A protein and the small-molecule ligand that binds it are described below.
Small molecule (SMILES): CC(=O)N[C@H]1[C@H](O[C@H]2[C@H](O)[C@@H](NC(C)=O)CO[C@@H]2CO)O[C@H](CO)[C@@H](O)[C@@H]1O

Sequence of chain 2.A:
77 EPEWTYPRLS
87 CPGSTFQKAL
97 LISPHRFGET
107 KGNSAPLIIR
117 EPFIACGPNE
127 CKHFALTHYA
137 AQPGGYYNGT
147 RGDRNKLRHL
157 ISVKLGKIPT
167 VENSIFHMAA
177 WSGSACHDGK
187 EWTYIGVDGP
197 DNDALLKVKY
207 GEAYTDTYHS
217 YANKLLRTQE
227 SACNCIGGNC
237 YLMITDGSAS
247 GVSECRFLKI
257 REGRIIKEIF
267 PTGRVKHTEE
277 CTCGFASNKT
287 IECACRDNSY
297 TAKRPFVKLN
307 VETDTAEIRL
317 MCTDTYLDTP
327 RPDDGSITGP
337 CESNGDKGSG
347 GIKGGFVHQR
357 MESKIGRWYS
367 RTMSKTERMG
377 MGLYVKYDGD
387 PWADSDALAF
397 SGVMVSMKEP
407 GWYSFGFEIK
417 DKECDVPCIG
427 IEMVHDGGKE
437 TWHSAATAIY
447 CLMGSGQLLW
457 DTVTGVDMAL

Binding-site contacts:
Ligand atom C3 contacts residue ASN284 of chain 2.A at 3.8 Å.
Ligand atom N2 contacts residue ARG84 of chain 2.A at 4.2 Å.
Ligand atom C8 contacts residue ASN284 of chain 2.A at 4.5 Å.
Ligand atom O7 contacts residue TYR82 of chain 2.A at 4.4 Å.
Ligand atom C5 contacts residue TYR82 of chain 2.A at 4.1 Å (hydrophobic).
Ligand atom C2 contacts residue PRO83 of chain 2.A at 3.7 Å (hydrophobic).
Ligand atom C7 contacts residue ASN284 of chain 2.A at 3.4 Å.
Ligand atom C1 contacts residue ASN284 of chain 2.A at 1.4 Å.
Ligand atom N2 contacts residue PRO83 of chain 2.A at 2.8 Å (h-bond).
Ligand atom C1 contacts residue PRO83 of chain 2.A at 3.9 Å (hydrophobic).
Ligand atom C8 contacts residue ARG84 of chain 2.A at 3.8 Å.
Ligand atom O7 contacts residue ASN284 of chain 2.A at 3.6 Å.
Ligand atom C4 contacts residue ASN284 of chain 2.A at 4.2 Å.
Ligand atom N2 contacts residue ASN284 of chain 2.A at 2.8 Å (h-bond).
Ligand atom C7 contacts residue PRO83 of chain 2.A at 3.7 Å (hydrophobic).
Ligand atom C6 contacts residue TYR82 of chain 2.A at 4.3 Å (hydrophobic).
Ligand atom C8 contacts residue TYR82 of chain 2.A at 3.8 Å (hydrophobic).
Ligand atom C5 contacts residue ASN284 of chain 2.A at 3.7 Å.
Ligand atom C8 contacts residue PRO83 of chain 2.A at 3.6 Å (hydrophobic).
Ligand atom C1 contacts residue TYR82 of chain 2.A at 4.3 Å (hydrophobic).
Ligand atom O5 contacts residue TYR82 of chain 2.A at 4.2 Å.
Ligand atom C2 contacts residue ASN284 of chain 2.A at 2.4 Å.
Ligand atom C8 contacts residue LEU85 of chain 2.A at 3.9 Å (hydrophobic).
Ligand atom C3 contacts residue PRO83 of chain 2.A at 3.9 Å (hydrophobic).
Ligand atom O5 contacts residue ASN284 of chain 2.A at 2.4 Å (h-bond).